Sequence of chain 1.A:
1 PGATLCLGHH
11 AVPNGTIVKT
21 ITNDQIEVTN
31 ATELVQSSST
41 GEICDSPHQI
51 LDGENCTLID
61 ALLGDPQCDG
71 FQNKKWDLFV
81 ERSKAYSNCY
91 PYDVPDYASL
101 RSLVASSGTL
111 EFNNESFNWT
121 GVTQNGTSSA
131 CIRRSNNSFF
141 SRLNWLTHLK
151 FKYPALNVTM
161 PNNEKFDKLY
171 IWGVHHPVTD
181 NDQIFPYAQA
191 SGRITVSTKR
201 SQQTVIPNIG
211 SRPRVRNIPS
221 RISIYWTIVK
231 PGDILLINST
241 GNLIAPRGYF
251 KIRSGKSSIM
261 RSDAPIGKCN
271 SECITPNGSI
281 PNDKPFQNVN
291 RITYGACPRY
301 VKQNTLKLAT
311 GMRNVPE

Sequence of chain 1.B:
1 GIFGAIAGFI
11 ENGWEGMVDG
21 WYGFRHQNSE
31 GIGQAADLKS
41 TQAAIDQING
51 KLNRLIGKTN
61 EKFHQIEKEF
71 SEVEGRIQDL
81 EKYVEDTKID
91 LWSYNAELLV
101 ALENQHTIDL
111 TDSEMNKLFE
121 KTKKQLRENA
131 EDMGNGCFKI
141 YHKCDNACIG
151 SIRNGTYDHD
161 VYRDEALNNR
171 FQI

Binding-site contacts:
Ligand atom O6 contacts residue LEU52 of chain 1.B at 3.4 Å.
Ligand atom C7 contacts residue THR32 of chain 1.A at 4.1 Å.
Ligand atom C2 contacts residue ASN30 of chain 1.A at 2.5 Å.
Ligand atom O5 contacts residue THR310 of chain 1.A at 3.1 Å (h-bond).
Ligand atom O4 contacts residue ASP283 of chain 1.A at 3.8 Å.
Ligand atom C3 contacts residue ASP283 of chain 1.A at 4.5 Å.
Ligand atom C1 contacts residue THR310 of chain 1.A at 3.7 Å.
Ligand atom C5 contacts residue THR310 of chain 1.A at 4.3 Å.
Ligand atom C4 contacts residue ASN30 of chain 1.A at 4.2 Å.
Ligand atom O6 contacts residue THR310 of chain 1.A at 4.0 Å.
Ligand atom C3 contacts residue ASN30 of chain 1.A at 3.8 Å.
Ligand atom C5 contacts residue ASN30 of chain 1.A at 3.7 Å.
Ligand atom C5 contacts residue ASP283 of chain 1.A at 4.4 Å.
Ligand atom O7 contacts residue ASN30 of chain 1.A at 3.9 Å.
Ligand atom O4 contacts residue ILE56 of chain 1.B at 4.0 Å.
Ligand atom C6 contacts residue ASP283 of chain 1.A at 4.1 Å.
Ligand atom C6 contacts residue LEU52 of chain 1.B at 3.8 Å (hydrophobic).
Ligand atom C1 contacts residue ASN30 of chain 1.A at 1.4 Å.
Ligand atom O5 contacts residue ASN30 of chain 1.A at 2.3 Å (h-bond).
Ligand atom C4 contacts residue ASP283 of chain 1.A at 3.8 Å.
Ligand atom O3 contacts residue ASP283 of chain 1.A at 3.8 Å.
Ligand atom C8 contacts residue THR32 of chain 1.A at 3.2 Å.
Ligand atom O7 contacts residue THR32 of chain 1.A at 4.2 Å.
Ligand atom C6 contacts residue THR310 of chain 1.A at 4.0 Å.
Ligand atom C6 contacts residue ILE56 of chain 1.B at 3.9 Å (hydrophobic).
Ligand atom N2 contacts residue ASN30 of chain 1.A at 2.9 Å (h-bond).
Ligand atom C7 contacts residue ASN30 of chain 1.A at 3.5 Å.

The protein below binds the small molecule below.
Small molecule (SMILES): CC(=O)N[C@H]1[C@H](O[C@H]2[C@H](O)[C@@H](NC(C)=O)CO[C@@H]2CO)O[C@H](CO)[C@@H](O[C@@H]2O[C@H](CO[C@H]3O[C@H](CO)[C@@H](O)[C@H](O)[C@@H]3O)[C@@H](O)[C@H](O[C@H]3O[C@H](CO)[C@@H](O)[C@H](O)[C@@H]3O)[C@@H]2O)[C@@H]1O